Sequence of chain 19.E:
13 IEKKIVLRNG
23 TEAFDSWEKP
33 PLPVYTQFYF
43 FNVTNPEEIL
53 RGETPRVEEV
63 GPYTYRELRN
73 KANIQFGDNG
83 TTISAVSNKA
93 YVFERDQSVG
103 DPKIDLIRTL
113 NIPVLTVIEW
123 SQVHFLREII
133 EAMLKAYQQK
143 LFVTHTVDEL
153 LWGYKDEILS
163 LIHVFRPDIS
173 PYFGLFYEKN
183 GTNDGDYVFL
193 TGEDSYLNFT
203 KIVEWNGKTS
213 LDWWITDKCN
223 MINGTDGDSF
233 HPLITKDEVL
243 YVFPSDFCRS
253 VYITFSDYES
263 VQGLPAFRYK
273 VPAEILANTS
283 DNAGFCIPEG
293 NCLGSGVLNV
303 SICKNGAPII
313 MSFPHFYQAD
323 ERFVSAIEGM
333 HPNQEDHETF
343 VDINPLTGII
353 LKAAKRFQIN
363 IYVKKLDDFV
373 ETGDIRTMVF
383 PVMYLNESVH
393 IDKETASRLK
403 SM

This protein binds this small molecule.
Small molecule (SMILES): CC(=O)N[C@H]1[C@H](O[C@H]2[C@H](O)[C@@H](NC(C)=O)CO[C@@H]2CO)O[C@H](CO)[C@@H](O[C@@H]2O[C@H](CO)[C@@H](O)[C@H](O)[C@@H]2O)[C@@H]1O

Binding-site contacts:
Ligand atom O6 contacts residue TYR243 of chain 19.E at 4.0 Å.
Ligand atom O3 contacts residue ASP283 of chain 19.E at 4.3 Å.
Ligand atom C3 contacts residue LYS220 of chain 19.E at 4.1 Å.
Ligand atom C5 contacts residue ASN225 of chain 19.E at 3.6 Å.
Ligand atom N2 contacts residue LYS220 of chain 19.E at 4.1 Å.
Ligand atom C8 contacts residue MET223 of chain 19.E at 3.3 Å (hydrophobic).
Ligand atom C6 contacts residue ASP283 of chain 19.E at 3.8 Å.
Ligand atom C6 contacts residue LYS220 of chain 19.E at 4.0 Å.
Ligand atom O7 contacts residue ARG251 of chain 19.E at 4.3 Å.
Ligand atom O7 contacts residue ASN225 of chain 19.E at 2.9 Å (h-bond).
Ligand atom C1 contacts residue ASN225 of chain 19.E at 1.4 Å.
Ligand atom C7 contacts residue ARG251 of chain 19.E at 4.0 Å.
Ligand atom O4 contacts residue LYS220 of chain 19.E at 4.2 Å.
Ligand atom C3 contacts residue MET223 of chain 19.E at 3.7 Å (hydrophobic).
Ligand atom C2 contacts residue ASP283 of chain 19.E at 3.8 Å.
Ligand atom C4 contacts residue MET223 of chain 19.E at 4.0 Å (hydrophobic).
Ligand atom C2 contacts residue LYS220 of chain 19.E at 3.7 Å.
Ligand atom O5 contacts residue LYS220 of chain 19.E at 3.4 Å.
Ligand atom C3 contacts residue ASN225 of chain 19.E at 3.8 Å.
Ligand atom C1 contacts residue LYS220 of chain 19.E at 4.2 Å.
Ligand atom C5 contacts residue LYS220 of chain 19.E at 4.0 Å.
Ligand atom O7 contacts residue LYS220 of chain 19.E at 4.0 Å.
Ligand atom C5 contacts residue MET223 of chain 19.E at 4.0 Å (hydrophobic).
Ligand atom C4 contacts residue LYS220 of chain 19.E at 3.4 Å.
Ligand atom C7 contacts residue MET223 of chain 19.E at 3.6 Å (hydrophobic).
Ligand atom O7 contacts residue SER252 of chain 19.E at 2.9 Å (h-bond).
Ligand atom C8 contacts residue ARG251 of chain 19.E at 3.5 Å.
Ligand atom O3 contacts residue LYS220 of chain 19.E at 3.8 Å.
Ligand atom C7 contacts residue SER252 of chain 19.E at 3.5 Å.
Ligand atom C8 contacts residue SER252 of chain 19.E at 3.4 Å.
Ligand atom O5 contacts residue ASN225 of chain 19.E at 2.3 Å (h-bond).
Ligand atom C4 contacts residue ASN225 of chain 19.E at 4.2 Å.
Ligand atom O7 contacts residue MET223 of chain 19.E at 3.5 Å.
Ligand atom N2 contacts residue ASN225 of chain 19.E at 3.0 Å (h-bond).
Ligand atom N2 contacts residue MET223 of chain 19.E at 3.8 Å.
Ligand atom C7 contacts residue ASN225 of chain 19.E at 3.1 Å.
Ligand atom C1 contacts residue LYS220 of chain 19.E at 4.0 Å.
Ligand atom C2 contacts residue ASN225 of chain 19.E at 2.5 Å.
Ligand atom O4 contacts residue MET223 of chain 19.E at 3.7 Å.
Ligand atom O6 contacts residue ASP283 of chain 19.E at 3.8 Å.